Binding-site contacts:
Ligand atom O3 contacts residue GLN330 of chain 1.C at 4.3 Å.
Ligand atom O4 contacts residue GLN330 of chain 1.C at 3.4 Å (h-bond).
Ligand atom C1 contacts residue ASN353 of chain 1.C at 1.5 Å.
Ligand atom O5 contacts residue SER355 of chain 1.C at 3.5 Å (h-bond).
Ligand atom C4 contacts residue GLN330 of chain 1.C at 4.2 Å.
Ligand atom O5 contacts residue GLN330 of chain 1.C at 4.2 Å.
Ligand atom N2 contacts residue ASN353 of chain 1.C at 3.0 Å (h-bond).
Ligand atom C3 contacts residue ASN353 of chain 1.C at 3.9 Å.
Ligand atom O5 contacts residue ASN353 of chain 1.C at 2.4 Å (h-bond).
Ligand atom O7 contacts residue NAG1 of chain 1.GB at 3.3 Å.
Ligand atom C8 contacts residue THR340 of chain 1.C at 3.2 Å.
Ligand atom C6 contacts residue SER355 of chain 1.C at 3.9 Å.
Ligand atom C4 contacts residue ASN353 of chain 1.C at 4.4 Å.
Ligand atom C1 contacts residue GLN330 of chain 1.C at 4.3 Å.
Ligand atom C8 contacts residue LEU336 of chain 1.C at 4.5 Å (hydrophobic).
Ligand atom C5 contacts residue SER355 of chain 1.C at 3.7 Å.
Ligand atom C7 contacts residue THR340 of chain 1.C at 4.2 Å.
Ligand atom C5 contacts residue ASN353 of chain 1.C at 3.8 Å.
Ligand atom O7 contacts residue ASN353 of chain 1.C at 3.6 Å.
Ligand atom C3 contacts residue GLN330 of chain 1.C at 3.8 Å.
Ligand atom C7 contacts residue NAG1 of chain 1.GB at 3.8 Å.
Ligand atom C2 contacts residue ASN353 of chain 1.C at 2.6 Å.
Ligand atom C8 contacts residue NAG1 of chain 1.GB at 3.5 Å.
Ligand atom C5 contacts residue GLN330 of chain 1.C at 3.8 Å.
Ligand atom C8 contacts residue THR339 of chain 1.C at 3.3 Å.
Ligand atom C7 contacts residue ASN353 of chain 1.C at 3.5 Å.
Ligand atom C1 contacts residue SER355 of chain 1.C at 3.9 Å.

The protein below binds the small molecule below.
Small molecule (SMILES): CC(=O)N[C@H]1[C@H](O[C@H]2[C@H](O)[C@@H](NC(C)=O)CO[C@@H]2CO)O[C@H](CO)[C@@H](O)[C@@H]1O

Sequence of chain 1.C:
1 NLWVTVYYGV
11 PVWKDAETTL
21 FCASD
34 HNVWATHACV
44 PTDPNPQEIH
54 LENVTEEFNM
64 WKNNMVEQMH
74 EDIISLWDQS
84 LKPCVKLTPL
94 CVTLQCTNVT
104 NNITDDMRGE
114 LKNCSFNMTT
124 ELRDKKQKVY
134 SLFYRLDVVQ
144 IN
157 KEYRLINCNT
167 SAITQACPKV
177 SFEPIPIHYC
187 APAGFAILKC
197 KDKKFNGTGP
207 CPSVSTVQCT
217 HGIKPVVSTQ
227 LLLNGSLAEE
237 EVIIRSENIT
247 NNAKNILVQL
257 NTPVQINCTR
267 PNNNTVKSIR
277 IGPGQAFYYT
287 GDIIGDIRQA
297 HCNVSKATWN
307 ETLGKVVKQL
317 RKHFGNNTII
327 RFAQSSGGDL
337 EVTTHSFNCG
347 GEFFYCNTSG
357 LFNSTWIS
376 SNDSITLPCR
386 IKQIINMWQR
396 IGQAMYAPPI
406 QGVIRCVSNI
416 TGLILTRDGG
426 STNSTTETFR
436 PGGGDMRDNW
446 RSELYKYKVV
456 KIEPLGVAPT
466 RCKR